Sequence of chain 19.C:
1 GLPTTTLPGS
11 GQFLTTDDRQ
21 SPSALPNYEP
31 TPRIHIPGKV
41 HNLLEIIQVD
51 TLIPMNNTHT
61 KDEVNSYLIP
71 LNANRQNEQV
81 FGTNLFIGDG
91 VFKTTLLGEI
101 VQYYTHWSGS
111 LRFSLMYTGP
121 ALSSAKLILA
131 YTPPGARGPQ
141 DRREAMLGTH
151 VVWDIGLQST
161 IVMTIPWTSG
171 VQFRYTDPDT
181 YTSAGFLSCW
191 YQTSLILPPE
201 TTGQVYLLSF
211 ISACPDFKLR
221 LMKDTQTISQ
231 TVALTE

Sequence of chain 20.C:
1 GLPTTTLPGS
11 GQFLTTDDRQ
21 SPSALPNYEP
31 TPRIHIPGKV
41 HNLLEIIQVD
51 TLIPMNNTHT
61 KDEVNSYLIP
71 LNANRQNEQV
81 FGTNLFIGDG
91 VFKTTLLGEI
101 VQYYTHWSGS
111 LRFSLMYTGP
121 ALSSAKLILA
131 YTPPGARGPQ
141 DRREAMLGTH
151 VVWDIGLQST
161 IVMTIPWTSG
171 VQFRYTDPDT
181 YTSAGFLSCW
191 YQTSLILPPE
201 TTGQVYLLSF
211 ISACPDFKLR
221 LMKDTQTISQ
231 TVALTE

This protein binds this small molecule.
Small molecule (SMILES): Cc1cc(CCCOc2c(C)cc(-c3noc(C(F)(F)F)n3)cc2C)on1

Binding-site contacts:
Ligand atom N3A contacts residue TYR152 of chain 19.A at 3.5 Å.
Ligand atom N1A contacts residue ALA24 of chain 19.C at 3.3 Å.
Ligand atom N1A contacts residue PRO174 of chain 19.A at 3.5 Å.
Ligand atom F1 contacts residue MET224 of chain 19.A at 3.7 Å.
Ligand atom C3B contacts residue MET224 of chain 19.A at 3.6 Å (hydrophobic).
Ligand atom C1C contacts residue TYR128 of chain 19.A at 3.3 Å (hydrophobic).
Ligand atom F2 contacts residue PHE186 of chain 19.A at 3.1 Å.
Ligand atom C2A contacts residue PHE186 of chain 19.A at 3.3 Å (hydrophobic).
Ligand atom F3 contacts residue TYR152 of chain 19.A at 3.6 Å.
Ligand atom CM6 contacts residue TYR152 of chain 19.A at 3.4 Å (hydrophobic).
Ligand atom CM4 contacts residue PHE186 of chain 19.A at 3.5 Å (hydrophobic).
Ligand atom F2 contacts residue VAL176 of chain 19.A at 2.7 Å.
Ligand atom C4B contacts residue TYR152 of chain 19.A at 3.6 Å (hydrophobic).
Ligand atom C5B contacts residue TYR152 of chain 19.A at 3.4 Å (hydrophobic).
Ligand atom CM4 contacts residue VAL176 of chain 19.A at 3.7 Å (hydrophobic).
Ligand atom C3A contacts residue PHE186 of chain 19.A at 3.1 Å (hydrophobic).
Ligand atom CM4 contacts residue ALA150 of chain 19.A at 3.7 Å (hydrophobic).
Ligand atom N3A contacts residue PHE186 of chain 19.A at 3.1 Å.
Ligand atom CM2 contacts residue TYR128 of chain 19.A at 3.4 Å (hydrophobic).
Ligand atom CM2 contacts residue MET224 of chain 19.A at 3.5 Å (hydrophobic).
Ligand atom O1A contacts residue PHE186 of chain 19.A at 3.4 Å.
Ligand atom C2C contacts residue TYR128 of chain 19.A at 3.2 Å (hydrophobic).
Ligand atom C6B contacts residue TYR152 of chain 19.A at 3.6 Å (hydrophobic).
Ligand atom O1 contacts residue MET221 of chain 19.A at 3.7 Å.
Ligand atom N1A contacts residue PHE186 of chain 19.A at 3.5 Å.
Ligand atom C4 contacts residue LEU106 of chain 19.A at 3.3 Å (hydrophobic).
Ligand atom C1C contacts residue TYR197 of chain 19.A at 3.7 Å (hydrophobic).
Ligand atom C3 contacts residue LEU106 of chain 19.A at 3.4 Å (hydrophobic).
Ligand atom F1 contacts residue PHE186 of chain 19.A at 3.3 Å.
Ligand atom CM3 contacts residue ASN219 of chain 19.A at 3.5 Å.
Ligand atom O1A contacts residue PRO174 of chain 19.A at 3.4 Å.
Ligand atom F3 contacts residue SER175 of chain 19.A at 2.8 Å.
Ligand atom O1A contacts residue ALA24 of chain 19.C at 3.4 Å.
Ligand atom C4 contacts residue TYR197 of chain 19.A at 3.7 Å (hydrophobic).
Ligand atom C3C contacts residue TYR128 of chain 19.A at 3.1 Å (hydrophobic).
Ligand atom F3 contacts residue ALA150 of chain 19.A at 3.0 Å.
Ligand atom F3 contacts residue VAL176 of chain 19.A at 3.6 Å.
Ligand atom C2A contacts residue TYR152 of chain 19.A at 3.5 Å (hydrophobic).
Ligand atom F3 contacts residue PRO174 of chain 19.A at 3.1 Å.
Ligand atom CM6 contacts residue VAL191 of chain 19.A at 3.7 Å (hydrophobic).

Sequence of chain 19.A:
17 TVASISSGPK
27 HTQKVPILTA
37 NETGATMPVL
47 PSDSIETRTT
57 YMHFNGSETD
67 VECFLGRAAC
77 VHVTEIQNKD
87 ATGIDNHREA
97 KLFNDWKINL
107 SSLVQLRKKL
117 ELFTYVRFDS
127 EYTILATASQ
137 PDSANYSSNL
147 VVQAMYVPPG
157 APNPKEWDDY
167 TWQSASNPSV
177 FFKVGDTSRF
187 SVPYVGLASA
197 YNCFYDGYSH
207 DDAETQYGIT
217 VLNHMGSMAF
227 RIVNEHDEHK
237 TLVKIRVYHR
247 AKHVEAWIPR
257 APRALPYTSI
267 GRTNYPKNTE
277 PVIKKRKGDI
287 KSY